Binding-site contacts:
Ligand atom C1 contacts residue ASN154 of chain 24.D at 1.4 Å.
Ligand atom O7 contacts residue VAL153 of chain 24.D at 3.3 Å.
Ligand atom C8 contacts residue ASN154 of chain 24.D at 3.1 Å.
Ligand atom C6 contacts residue HIS158 of chain 24.D at 4.3 Å.
Ligand atom C6 contacts residue GLY157 of chain 24.D at 3.9 Å.
Ligand atom C4 contacts residue HIS158 of chain 24.D at 4.1 Å.
Ligand atom C2 contacts residue HIS158 of chain 24.D at 3.7 Å.
Ligand atom O7 contacts residue GLY150 of chain 24.D at 3.4 Å.
Ligand atom C7 contacts residue ASN154 of chain 24.D at 3.2 Å.
Ligand atom O3 contacts residue HIS148 of chain 24.D at 3.7 Å.
Ligand atom C4 contacts residue ASN154 of chain 24.D at 4.3 Å.
Ligand atom O5 contacts residue ASN154 of chain 24.D at 2.4 Å (h-bond).
Ligand atom O6 contacts residue GLY157 of chain 24.D at 3.1 Å.
Ligand atom O7 contacts residue ASN154 of chain 24.D at 4.2 Å.
Ligand atom C5 contacts residue ASN154 of chain 24.D at 3.7 Å.
Ligand atom C1 contacts residue HIS158 of chain 24.D at 3.9 Å.
Ligand atom O5 contacts residue HIS158 of chain 24.D at 3.5 Å.
Ligand atom C3 contacts residue ASN154 of chain 24.D at 3.8 Å.
Ligand atom O6 contacts residue HIS158 of chain 24.D at 4.2 Å.
Ligand atom C5 contacts residue HIS158 of chain 24.D at 4.2 Å.
Ligand atom C7 contacts residue SER149 of chain 24.D at 4.4 Å.
Ligand atom O6 contacts residue ASN154 of chain 24.D at 4.2 Å.
Ligand atom C2 contacts residue ASN154 of chain 24.D at 2.5 Å.
Ligand atom C3 contacts residue HIS158 of chain 24.D at 4.4 Å.
Ligand atom C8 contacts residue VAL153 of chain 24.D at 3.2 Å (hydrophobic).
Ligand atom O7 contacts residue SER149 of chain 24.D at 3.4 Å (h-bond).
Ligand atom C7 contacts residue VAL153 of chain 24.D at 3.6 Å (hydrophobic).
Ligand atom N2 contacts residue ASN154 of chain 24.D at 2.8 Å (h-bond).

This small molecule binds to this protein.
Small molecule (SMILES): CC(=O)N[C@@H]1[C@@H](O)[C@H](O)[C@@H](CO)O[C@H]1O

Sequence of chain 24.D:
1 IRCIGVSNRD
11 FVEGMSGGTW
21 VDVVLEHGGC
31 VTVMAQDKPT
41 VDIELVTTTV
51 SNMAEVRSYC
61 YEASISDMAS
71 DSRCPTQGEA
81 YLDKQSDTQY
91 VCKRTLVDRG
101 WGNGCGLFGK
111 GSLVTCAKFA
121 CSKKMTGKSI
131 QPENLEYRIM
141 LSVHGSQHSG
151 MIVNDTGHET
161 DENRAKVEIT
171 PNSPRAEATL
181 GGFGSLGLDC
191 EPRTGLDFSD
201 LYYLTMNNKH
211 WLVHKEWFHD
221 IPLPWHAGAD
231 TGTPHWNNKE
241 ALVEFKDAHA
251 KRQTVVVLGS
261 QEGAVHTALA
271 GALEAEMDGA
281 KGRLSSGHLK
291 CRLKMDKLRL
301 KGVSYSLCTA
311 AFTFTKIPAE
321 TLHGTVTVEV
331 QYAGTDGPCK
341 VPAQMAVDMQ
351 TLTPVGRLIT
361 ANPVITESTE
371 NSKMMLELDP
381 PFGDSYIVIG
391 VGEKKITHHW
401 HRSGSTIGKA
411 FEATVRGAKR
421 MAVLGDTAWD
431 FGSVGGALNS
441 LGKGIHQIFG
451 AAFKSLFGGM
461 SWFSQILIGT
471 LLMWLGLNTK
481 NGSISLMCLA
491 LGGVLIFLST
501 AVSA